A small-molecule ligand and the protein it binds are described below.
Small molecule (SMILES): CC(=O)N[C@H]1[C@H](O[C@H]2[C@H](O)[C@@H](NC(C)=O)CO[C@@H]2CO)O[C@H](CO)[C@@H](O)[C@@H]1O

Sequence of chain 4.A:
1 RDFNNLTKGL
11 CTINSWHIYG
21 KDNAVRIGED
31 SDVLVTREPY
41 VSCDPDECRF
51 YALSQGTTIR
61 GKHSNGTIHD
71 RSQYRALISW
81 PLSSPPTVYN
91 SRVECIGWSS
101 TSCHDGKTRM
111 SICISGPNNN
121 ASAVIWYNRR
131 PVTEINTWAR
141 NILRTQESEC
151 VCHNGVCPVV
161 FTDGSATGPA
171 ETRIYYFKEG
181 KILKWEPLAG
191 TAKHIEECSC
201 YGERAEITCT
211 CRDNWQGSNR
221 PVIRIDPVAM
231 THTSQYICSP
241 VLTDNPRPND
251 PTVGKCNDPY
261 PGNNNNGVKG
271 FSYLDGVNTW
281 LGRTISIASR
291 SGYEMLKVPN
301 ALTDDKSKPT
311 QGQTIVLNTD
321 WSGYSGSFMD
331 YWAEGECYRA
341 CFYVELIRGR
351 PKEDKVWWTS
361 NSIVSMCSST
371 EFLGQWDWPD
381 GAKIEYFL

Binding-site contacts:
Ligand atom O4 contacts residue ASN154 of chain 4.A at 4.3 Å.
Ligand atom O6 contacts residue ASP2 of chain 4.A at 3.0 Å (salt-bridge).
Ligand atom C1 contacts residue PHE3 of chain 4.A at 3.7 Å (hydrophobic).
Ligand atom C8 contacts residue ASP2 of chain 4.A at 3.7 Å.
Ligand atom C8 contacts residue PHE3 of chain 4.A at 3.5 Å (hydrophobic).
Ligand atom O5 contacts residue ASP2 of chain 4.A at 4.2 Å.
Ligand atom C2 contacts residue PHE3 of chain 4.A at 3.9 Å (hydrophobic).
Ligand atom O5 contacts residue ASN154 of chain 4.A at 4.0 Å.
Ligand atom C7 contacts residue PHE3 of chain 4.A at 3.6 Å (hydrophobic).
Ligand atom O7 contacts residue ASN5 of chain 4.A at 4.4 Å.
Ligand atom O3 contacts residue ASP2 of chain 4.A at 3.2 Å.
Ligand atom C3 contacts residue PHE3 of chain 4.A at 4.3 Å (hydrophobic).
Ligand atom C5 contacts residue ASN154 of chain 4.A at 3.4 Å.
Ligand atom C4 contacts residue ASN154 of chain 4.A at 4.3 Å.
Ligand atom N2 contacts residue PHE3 of chain 4.A at 2.8 Å (h-bond).
Ligand atom C7 contacts residue ASN5 of chain 4.A at 4.1 Å.
Ligand atom C6 contacts residue ASP2 of chain 4.A at 4.0 Å.
Ligand atom N2 contacts residue ASN5 of chain 4.A at 3.2 Å (h-bond).
Ligand atom O5 contacts residue ASN5 of chain 4.A at 2.2 Å (h-bond).
Ligand atom C2 contacts residue ASN5 of chain 4.A at 2.8 Å.
Ligand atom C3 contacts residue ASN5 of chain 4.A at 4.0 Å.
Ligand atom N2 contacts residue ASP2 of chain 4.A at 3.8 Å.
Ligand atom C3 contacts residue ASP2 of chain 4.A at 4.1 Å.
Ligand atom C1 contacts residue ASN154 of chain 4.A at 4.1 Å.
Ligand atom C1 contacts residue ASN5 of chain 4.A at 1.6 Å.
Ligand atom C6 contacts residue ASN154 of chain 4.A at 3.9 Å.
Ligand atom C5 contacts residue ASN5 of chain 4.A at 3.5 Å.
Ligand atom C4 contacts residue ASN5 of chain 4.A at 4.2 Å.
Ligand atom C7 contacts residue ASP2 of chain 4.A at 3.9 Å.